Sequence of chain 3.A:
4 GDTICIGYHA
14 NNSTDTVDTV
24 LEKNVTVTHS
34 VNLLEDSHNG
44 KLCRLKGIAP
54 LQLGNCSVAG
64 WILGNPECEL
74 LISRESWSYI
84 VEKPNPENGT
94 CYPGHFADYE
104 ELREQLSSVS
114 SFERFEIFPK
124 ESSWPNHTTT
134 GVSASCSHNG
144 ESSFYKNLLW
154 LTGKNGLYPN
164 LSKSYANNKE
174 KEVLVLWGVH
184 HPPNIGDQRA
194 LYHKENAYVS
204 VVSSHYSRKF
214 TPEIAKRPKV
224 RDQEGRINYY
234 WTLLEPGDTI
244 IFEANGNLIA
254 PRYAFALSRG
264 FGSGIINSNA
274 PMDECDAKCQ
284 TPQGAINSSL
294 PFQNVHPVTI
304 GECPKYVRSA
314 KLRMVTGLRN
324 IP

Binding-site contacts:
Ligand atom C8 contacts residue ASN27 of chain 3.A at 4.4 Å.
Ligand atom C5 contacts residue ASN27 of chain 3.A at 3.6 Å.
Ligand atom C7 contacts residue ASN27 of chain 3.A at 3.3 Å.
Ligand atom O5 contacts residue ASN27 of chain 3.A at 2.3 Å (h-bond).
Ligand atom O7 contacts residue ASN27 of chain 3.A at 3.2 Å (h-bond).
Ligand atom C1 contacts residue THR19 of chain 3.A at 4.4 Å.
Ligand atom C6 contacts residue THR29 of chain 3.A at 4.4 Å.
Ligand atom C1 contacts residue ASN27 of chain 3.A at 1.4 Å.
Ligand atom C2 contacts residue ASN27 of chain 3.A at 2.5 Å.
Ligand atom C3 contacts residue ASN27 of chain 3.A at 3.8 Å.
Ligand atom C8 contacts residue THR17 of chain 3.A at 4.1 Å.
Ligand atom O5 contacts residue THR19 of chain 3.A at 4.3 Å.
Ligand atom C4 contacts residue ASN27 of chain 3.A at 4.2 Å.
Ligand atom O5 contacts residue THR29 of chain 3.A at 4.4 Å.
Ligand atom N2 contacts residue ASN27 of chain 3.A at 2.9 Å (h-bond).

The protein below binds the small molecule below.
Small molecule (SMILES): CC(=O)N[C@H]1[C@H](O[C@H]2[C@H](O[C@@H]3O[C@@H](C)[C@@H](O)[C@@H](O)[C@@H]3O)[C@@H](NC(C)=O)CO[C@@H]2CO[C@@H]2O[C@@H](C)[C@@H](O)[C@@H](O)[C@@H]2O)O[C@H](CO)[C@@H](O)[C@@H]1O